Binding-site contacts:
Ligand atom N3 contacts residue LEU239 of chain 12.B at 3.8 Å.
Ligand atom C20 contacts residue PHE236 of chain 12.B at 3.4 Å (hydrophobic).
Ligand atom C9 contacts residue VAL194 of chain 12.B at 3.8 Å (hydrophobic).
Ligand atom C22 contacts residue PHE236 of chain 12.B at 3.3 Å (hydrophobic).
Ligand atom O23 contacts residue TYR110 of chain 12.B at 3.5 Å.
Ligand atom O24 contacts residue TYR110 of chain 12.B at 3.3 Å.
Ligand atom C3 contacts residue TYR157 of chain 12.B at 3.4 Å (hydrophobic).
Ligand atom N3 contacts residue ILE192 of chain 12.B at 3.7 Å.
Ligand atom C13 contacts residue PHE236 of chain 12.B at 3.8 Å (hydrophobic).
Ligand atom C16 contacts residue MET130 of chain 12.B at 3.8 Å (hydrophobic).
Ligand atom C7 contacts residue VAL194 of chain 12.B at 3.6 Å (hydrophobic).
Ligand atom C8 contacts residue VAL194 of chain 12.B at 3.8 Å (hydrophobic).
Ligand atom O24 contacts residue THR109 of chain 12.B at 3.6 Å.
Ligand atom C10 contacts residue PHE132 of chain 12.B at 3.7 Å (hydrophobic).
Ligand atom C7 contacts residue TYR157 of chain 12.B at 3.5 Å (hydrophobic).
Ligand atom C21 contacts residue TYR203 of chain 12.B at 3.7 Å (hydrophobic).
Ligand atom O24 contacts residue PHE236 of chain 12.B at 3.9 Å.
Ligand atom N4 contacts residue ILE192 of chain 12.B at 3.6 Å.
Ligand atom C25 contacts residue THR109 of chain 12.B at 3.2 Å.
Ligand atom C3 contacts residue ALA24 of chain 12.D at 3.6 Å (hydrophobic).
Ligand atom C17 contacts residue MET130 of chain 12.B at 3.7 Å (hydrophobic).
Ligand atom C1 contacts residue ILE181 of chain 12.B at 3.5 Å (hydrophobic).
Ligand atom O15 contacts residue MET130 of chain 12.B at 3.8 Å.
Ligand atom C11 contacts residue PHE132 of chain 12.B at 3.5 Å (hydrophobic).
Ligand atom C19 contacts residue TYR110 of chain 12.B at 3.8 Å (hydrophobic).
Ligand atom C3 contacts residue PRO179 of chain 12.B at 3.6 Å (hydrophobic).
Ligand atom C7 contacts residue ILE25 of chain 12.D at 3.8 Å (hydrophobic).
Ligand atom C22 contacts residue TYR110 of chain 12.B at 3.3 Å (hydrophobic).
Ligand atom C10 contacts residue ILE108 of chain 12.B at 3.5 Å (hydrophobic).
Ligand atom C19 contacts residue PHE236 of chain 12.B at 3.6 Å (hydrophobic).
Ligand atom N4 contacts residue LEU239 of chain 12.B at 3.6 Å.
Ligand atom C13 contacts residue ILE108 of chain 12.B at 3.6 Å (hydrophobic).
Ligand atom N6 contacts residue VAL194 of chain 12.B at 3.6 Å.
Ligand atom C4 contacts residue TYR157 of chain 12.B at 3.5 Å (hydrophobic).
Ligand atom C8 contacts residue TYR157 of chain 12.B at 3.4 Å (hydrophobic).
Ligand atom C12 contacts residue PHE236 of chain 12.B at 3.7 Å (hydrophobic).
Ligand atom C4 contacts residue ALA24 of chain 12.D at 3.9 Å (hydrophobic).
Ligand atom C18 contacts residue TYR110 of chain 12.B at 3.8 Å (hydrophobic).
Ligand atom O23 contacts residue PHE236 of chain 12.B at 3.3 Å.
Ligand atom C1 contacts residue ILE155 of chain 12.B at 3.8 Å (hydrophobic).

Sequence of chain 12.D:
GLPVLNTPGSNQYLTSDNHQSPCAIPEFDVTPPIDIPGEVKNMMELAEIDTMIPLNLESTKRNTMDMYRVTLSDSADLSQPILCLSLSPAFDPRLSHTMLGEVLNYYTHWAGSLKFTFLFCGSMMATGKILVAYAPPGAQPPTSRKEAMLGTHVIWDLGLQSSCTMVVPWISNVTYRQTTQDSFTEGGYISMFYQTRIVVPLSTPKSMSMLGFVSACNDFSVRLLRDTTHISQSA

Sequence of chain 12.B:
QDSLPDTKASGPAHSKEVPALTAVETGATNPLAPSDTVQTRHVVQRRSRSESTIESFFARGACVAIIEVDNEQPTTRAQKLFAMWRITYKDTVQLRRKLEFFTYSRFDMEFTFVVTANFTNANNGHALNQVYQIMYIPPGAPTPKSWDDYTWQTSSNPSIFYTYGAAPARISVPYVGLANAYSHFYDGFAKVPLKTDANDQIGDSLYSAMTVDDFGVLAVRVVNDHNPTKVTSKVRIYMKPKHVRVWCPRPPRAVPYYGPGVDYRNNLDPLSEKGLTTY

Sequence of chain 13.D:
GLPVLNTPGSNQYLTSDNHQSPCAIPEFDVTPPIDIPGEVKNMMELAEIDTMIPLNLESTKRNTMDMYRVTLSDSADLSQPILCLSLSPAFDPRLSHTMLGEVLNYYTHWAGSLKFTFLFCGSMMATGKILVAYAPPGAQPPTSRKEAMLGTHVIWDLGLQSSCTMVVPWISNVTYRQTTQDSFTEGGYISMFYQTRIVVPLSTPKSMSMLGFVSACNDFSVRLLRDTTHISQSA

The protein below binds the small molecule below.
Small molecule (SMILES): CCOC(=O)c1ccc(OCCCC2CCN(c3ccc(C)nn3)CC2)cc1